Sequence of chain 1.A:
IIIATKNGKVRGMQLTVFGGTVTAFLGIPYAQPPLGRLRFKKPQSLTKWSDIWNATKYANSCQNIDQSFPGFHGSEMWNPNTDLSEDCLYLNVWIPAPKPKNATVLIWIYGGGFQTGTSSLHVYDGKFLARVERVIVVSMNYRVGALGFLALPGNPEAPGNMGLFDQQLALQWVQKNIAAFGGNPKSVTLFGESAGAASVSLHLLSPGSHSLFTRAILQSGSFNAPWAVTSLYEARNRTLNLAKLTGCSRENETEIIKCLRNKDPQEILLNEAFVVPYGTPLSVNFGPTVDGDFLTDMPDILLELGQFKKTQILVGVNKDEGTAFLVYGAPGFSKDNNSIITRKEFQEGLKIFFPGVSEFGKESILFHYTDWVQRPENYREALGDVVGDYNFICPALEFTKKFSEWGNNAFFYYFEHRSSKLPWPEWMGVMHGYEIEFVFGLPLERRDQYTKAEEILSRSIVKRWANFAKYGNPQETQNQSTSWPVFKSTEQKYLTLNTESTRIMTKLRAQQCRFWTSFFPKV

Binding-site contacts:
Ligand atom N2 contacts residue GLU482 of chain 1.A at 4.4 Å.
Ligand atom C7 contacts residue ARG465 of chain 1.A at 3.9 Å.
Ligand atom O3 contacts residue ARG465 of chain 1.A at 4.0 Å.
Ligand atom O5 contacts residue ASN485 of chain 1.A at 2.4 Å (h-bond).
Ligand atom N2 contacts residue ARG465 of chain 1.A at 4.5 Å.
Ligand atom O7 contacts residue ASN485 of chain 1.A at 3.5 Å (h-bond).
Ligand atom C5 contacts residue ASN485 of chain 1.A at 3.6 Å.
Ligand atom C7 contacts residue ASN485 of chain 1.A at 3.4 Å.
Ligand atom C3 contacts residue ASN485 of chain 1.A at 3.9 Å.
Ligand atom O7 contacts residue SER466 of chain 1.A at 4.2 Å.
Ligand atom C2 contacts residue ASN485 of chain 1.A at 2.5 Å.
Ligand atom C1 contacts residue ASN485 of chain 1.A at 1.4 Å.
Ligand atom C7 contacts residue GLU482 of chain 1.A at 4.0 Å.
Ligand atom O7 contacts residue ARG465 of chain 1.A at 3.6 Å.
Ligand atom C8 contacts residue GLU482 of chain 1.A at 3.8 Å.
Ligand atom C8 contacts residue LYS469 of chain 1.A at 3.6 Å.
Ligand atom O7 contacts residue GLU482 of chain 1.A at 4.3 Å.
Ligand atom C8 contacts residue ARG465 of chain 1.A at 4.0 Å.
Ligand atom N2 contacts residue ASN485 of chain 1.A at 3.0 Å (h-bond).
Ligand atom C4 contacts residue ASN485 of chain 1.A at 4.3 Å.

This protein binds this small molecule.
Small molecule (SMILES): CC(=O)N[C@@H]1[C@@H](O)[C@H](O)[C@@H](CO)O[C@H]1O